Sequence of chain 1.A:
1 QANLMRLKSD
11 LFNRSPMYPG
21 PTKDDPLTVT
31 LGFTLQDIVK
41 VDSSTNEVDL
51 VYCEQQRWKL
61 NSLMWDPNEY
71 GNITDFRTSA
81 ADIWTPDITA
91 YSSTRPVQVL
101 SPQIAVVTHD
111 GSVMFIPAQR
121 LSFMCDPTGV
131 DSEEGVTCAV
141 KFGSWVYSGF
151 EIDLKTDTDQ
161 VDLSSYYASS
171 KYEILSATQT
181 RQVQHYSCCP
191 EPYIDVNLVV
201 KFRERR

Binding-site contacts:
Ligand atom C3 contacts residue TRP145 of chain 1.E at 3.8 Å (hydrophobic).
Ligand atom N1 contacts residue TYR186 of chain 1.E at 3.9 Å.
Ligand atom C5 contacts residue TYR186 of chain 1.E at 3.1 Å (hydrophobic).
Ligand atom C4 contacts residue TYR91 of chain 1.E at 4.0 Å (hydrophobic).
Ligand atom C2 contacts residue TRP145 of chain 1.E at 4.1 Å (hydrophobic).
Ligand atom C1 contacts residue TRP145 of chain 1.E at 4.1 Å (hydrophobic).
Ligand atom C1 contacts residue CYS53 of chain 1.A at 3.6 Å (hydrophobic).
Ligand atom C4 contacts residue TYR186 of chain 1.E at 3.5 Å (hydrophobic).
Ligand atom SD contacts residue GLN36 of chain 1.A at 4.4 Å.
Ligand atom SD contacts residue TRP145 of chain 1.E at 4.0 Å.
Ligand atom C2 contacts residue TYR186 of chain 1.E at 4.5 Å (hydrophobic).
Ligand atom SD contacts residue CYS53 of chain 1.A at 2.1 Å (h-bond).

A protein and the small-molecule ligand that binds it are described below.
Small molecule (SMILES): C[N+](C)(C)CCS

Sequence of chain 1.E:
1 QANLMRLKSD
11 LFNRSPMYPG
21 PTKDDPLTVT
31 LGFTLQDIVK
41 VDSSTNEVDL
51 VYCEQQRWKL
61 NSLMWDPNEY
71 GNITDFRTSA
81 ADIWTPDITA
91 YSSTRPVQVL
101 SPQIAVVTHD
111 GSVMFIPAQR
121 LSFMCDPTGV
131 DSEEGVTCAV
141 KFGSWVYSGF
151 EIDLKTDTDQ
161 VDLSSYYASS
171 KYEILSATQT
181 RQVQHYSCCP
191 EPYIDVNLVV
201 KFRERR